Sequence of chain 1.B:
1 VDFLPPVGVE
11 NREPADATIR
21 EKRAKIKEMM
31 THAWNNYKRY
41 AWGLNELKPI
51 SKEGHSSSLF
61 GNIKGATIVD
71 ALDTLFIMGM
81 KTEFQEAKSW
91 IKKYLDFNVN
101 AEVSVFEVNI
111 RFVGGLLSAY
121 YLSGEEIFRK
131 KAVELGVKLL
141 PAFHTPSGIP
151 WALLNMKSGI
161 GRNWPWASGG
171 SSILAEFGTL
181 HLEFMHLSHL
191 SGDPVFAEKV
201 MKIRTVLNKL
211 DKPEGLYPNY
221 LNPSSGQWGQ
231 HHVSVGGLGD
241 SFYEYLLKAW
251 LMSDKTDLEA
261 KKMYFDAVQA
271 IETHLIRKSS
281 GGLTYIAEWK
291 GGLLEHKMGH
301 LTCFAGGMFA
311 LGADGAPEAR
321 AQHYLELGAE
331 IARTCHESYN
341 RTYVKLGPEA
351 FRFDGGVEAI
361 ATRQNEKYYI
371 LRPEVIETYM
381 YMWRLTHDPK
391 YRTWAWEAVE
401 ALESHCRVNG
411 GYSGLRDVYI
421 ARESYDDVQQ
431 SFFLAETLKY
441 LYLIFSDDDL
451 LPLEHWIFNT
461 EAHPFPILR

Binding-site contacts:
Ligand atom C4 contacts residue ASN340 of chain 1.B at 4.2 Å.
Ligand atom N2 contacts residue ASN340 of chain 1.B at 2.9 Å (h-bond).
Ligand atom O7 contacts residue GLU337 of chain 1.B at 4.1 Å.
Ligand atom O7 contacts residue ASN340 of chain 1.B at 4.1 Å.
Ligand atom C8 contacts residue HIS336 of chain 1.B at 4.0 Å.
Ligand atom C7 contacts residue GLU337 of chain 1.B at 4.5 Å.
Ligand atom C5 contacts residue ASN340 of chain 1.B at 3.6 Å.
Ligand atom C2 contacts residue ASN340 of chain 1.B at 2.4 Å.
Ligand atom C5 contacts residue LYS345 of chain 1.B at 4.3 Å.
Ligand atom O5 contacts residue LYS345 of chain 1.B at 3.8 Å.
Ligand atom C6 contacts residue LYS345 of chain 1.B at 4.0 Å.
Ligand atom O6 contacts residue LYS345 of chain 1.B at 2.9 Å (salt-bridge).
Ligand atom C7 contacts residue ASN340 of chain 1.B at 3.7 Å.
Ligand atom C1 contacts residue ASN340 of chain 1.B at 1.4 Å.
Ligand atom C3 contacts residue ASN340 of chain 1.B at 3.8 Å.
Ligand atom O5 contacts residue ASN340 of chain 1.B at 2.3 Å (h-bond).

A small-molecule ligand and the protein it binds are described below.
Small molecule (SMILES): CC(=O)N[C@@H]1[C@@H](O)[C@H](O)[C@@H](CO)O[C@H]1O